Sequence of chain 1.B:
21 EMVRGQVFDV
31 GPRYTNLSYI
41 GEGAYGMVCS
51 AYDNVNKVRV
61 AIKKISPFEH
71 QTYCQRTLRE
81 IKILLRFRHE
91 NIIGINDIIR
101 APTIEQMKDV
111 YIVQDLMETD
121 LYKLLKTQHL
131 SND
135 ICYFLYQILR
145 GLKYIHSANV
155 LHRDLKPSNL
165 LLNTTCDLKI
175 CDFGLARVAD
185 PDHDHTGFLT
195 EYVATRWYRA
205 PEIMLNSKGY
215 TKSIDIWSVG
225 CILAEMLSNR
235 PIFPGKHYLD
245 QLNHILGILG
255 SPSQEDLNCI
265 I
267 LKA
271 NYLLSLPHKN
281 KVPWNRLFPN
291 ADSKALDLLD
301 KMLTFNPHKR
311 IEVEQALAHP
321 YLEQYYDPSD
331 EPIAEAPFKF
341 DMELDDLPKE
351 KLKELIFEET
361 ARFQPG

This small molecule binds to this protein.
Small molecule (SMILES): c1ccc(CNc2ncnc3[nH]cnc23)cc1

Binding-site contacts:
Ligand atom N10 contacts residue IMD1 of chain 1.F at 4.0 Å.
Ligand atom C2 contacts residue ALA61 of chain 1.B at 4.0 Å (hydrophobic).
Ligand atom N7 contacts residue GLN114 of chain 1.B at 3.7 Å.
Ligand atom C5 contacts residue LEU165 of chain 1.B at 3.9 Å (hydrophobic).
Ligand atom C10 contacts residue IMD1 of chain 1.F at 4.3 Å.
Ligand atom N3 contacts residue IMD1 of chain 1.F at 4.4 Å.
Ligand atom N7 contacts residue LEU165 of chain 1.B at 3.8 Å.
Ligand atom N9 contacts residue ASP115 of chain 1.B at 2.9 Å (salt-bridge).
Ligand atom C9 contacts residue LEU165 of chain 1.B at 4.2 Å (hydrophobic).
Ligand atom C2 contacts residue LEU116 of chain 1.B at 4.0 Å (hydrophobic).
Ligand atom N3 contacts residue LEU116 of chain 1.B at 3.7 Å.
Ligand atom C11 contacts residue ILE40 of chain 1.B at 3.7 Å (hydrophobic).
Ligand atom C6 contacts residue IMD1 of chain 1.F at 3.7 Å.
Ligand atom N3 contacts residue ASP115 of chain 1.B at 3.0 Å (salt-bridge).
Ligand atom C8 contacts residue GLN114 of chain 1.B at 3.0 Å.
Ligand atom N9 contacts residue ILE93 of chain 1.B at 4.2 Å.
Ligand atom C13 contacts residue GLY41 of chain 1.B at 4.2 Å.
Ligand atom C8 contacts residue ASP115 of chain 1.B at 4.2 Å.
Ligand atom C2 contacts residue IMD1 of chain 1.F at 3.2 Å.
Ligand atom C4 contacts residue MET117 of chain 1.B at 4.2 Å (hydrophobic).
Ligand atom C12 contacts residue ILE40 of chain 1.B at 3.9 Å (hydrophobic).
Ligand atom C6 contacts residue LEU165 of chain 1.B at 4.3 Å (hydrophobic).
Ligand atom C12 contacts residue GLY41 of chain 1.B at 4.0 Å.
Ligand atom N1 contacts residue MET117 of chain 1.B at 4.1 Å.
Ligand atom C2 contacts residue ASP115 of chain 1.B at 4.3 Å.
Ligand atom C13 contacts residue GLU42 of chain 1.B at 4.3 Å.
Ligand atom C8 contacts residue ILE93 of chain 1.B at 4.3 Å (hydrophobic).
Ligand atom N9 contacts residue LEU165 of chain 1.B at 3.9 Å.
Ligand atom N3 contacts residue MET117 of chain 1.B at 3.1 Å (h-bond).
Ligand atom N9 contacts residue ALA61 of chain 1.B at 4.0 Å.
Ligand atom C4 contacts residue LEU165 of chain 1.B at 4.0 Å (hydrophobic).
Ligand atom N1 contacts residue IMD1 of chain 1.F at 2.7 Å (h-bond).
Ligand atom C8 contacts residue LEU165 of chain 1.B at 3.8 Å (hydrophobic).
Ligand atom C2 contacts residue MET117 of chain 1.B at 3.4 Å (hydrophobic).
Ligand atom C11 contacts residue IMD1 of chain 1.F at 4.0 Å.
Ligand atom N9 contacts residue GLN114 of chain 1.B at 3.6 Å.
Ligand atom C4 contacts residue ALA61 of chain 1.B at 3.7 Å (hydrophobic).
Ligand atom N3 contacts residue ALA61 of chain 1.B at 3.5 Å.
Ligand atom C9 contacts residue IMD1 of chain 1.F at 3.5 Å.
Ligand atom C4 contacts residue ASP115 of chain 1.B at 3.2 Å.